Sequence of chain 1.C:
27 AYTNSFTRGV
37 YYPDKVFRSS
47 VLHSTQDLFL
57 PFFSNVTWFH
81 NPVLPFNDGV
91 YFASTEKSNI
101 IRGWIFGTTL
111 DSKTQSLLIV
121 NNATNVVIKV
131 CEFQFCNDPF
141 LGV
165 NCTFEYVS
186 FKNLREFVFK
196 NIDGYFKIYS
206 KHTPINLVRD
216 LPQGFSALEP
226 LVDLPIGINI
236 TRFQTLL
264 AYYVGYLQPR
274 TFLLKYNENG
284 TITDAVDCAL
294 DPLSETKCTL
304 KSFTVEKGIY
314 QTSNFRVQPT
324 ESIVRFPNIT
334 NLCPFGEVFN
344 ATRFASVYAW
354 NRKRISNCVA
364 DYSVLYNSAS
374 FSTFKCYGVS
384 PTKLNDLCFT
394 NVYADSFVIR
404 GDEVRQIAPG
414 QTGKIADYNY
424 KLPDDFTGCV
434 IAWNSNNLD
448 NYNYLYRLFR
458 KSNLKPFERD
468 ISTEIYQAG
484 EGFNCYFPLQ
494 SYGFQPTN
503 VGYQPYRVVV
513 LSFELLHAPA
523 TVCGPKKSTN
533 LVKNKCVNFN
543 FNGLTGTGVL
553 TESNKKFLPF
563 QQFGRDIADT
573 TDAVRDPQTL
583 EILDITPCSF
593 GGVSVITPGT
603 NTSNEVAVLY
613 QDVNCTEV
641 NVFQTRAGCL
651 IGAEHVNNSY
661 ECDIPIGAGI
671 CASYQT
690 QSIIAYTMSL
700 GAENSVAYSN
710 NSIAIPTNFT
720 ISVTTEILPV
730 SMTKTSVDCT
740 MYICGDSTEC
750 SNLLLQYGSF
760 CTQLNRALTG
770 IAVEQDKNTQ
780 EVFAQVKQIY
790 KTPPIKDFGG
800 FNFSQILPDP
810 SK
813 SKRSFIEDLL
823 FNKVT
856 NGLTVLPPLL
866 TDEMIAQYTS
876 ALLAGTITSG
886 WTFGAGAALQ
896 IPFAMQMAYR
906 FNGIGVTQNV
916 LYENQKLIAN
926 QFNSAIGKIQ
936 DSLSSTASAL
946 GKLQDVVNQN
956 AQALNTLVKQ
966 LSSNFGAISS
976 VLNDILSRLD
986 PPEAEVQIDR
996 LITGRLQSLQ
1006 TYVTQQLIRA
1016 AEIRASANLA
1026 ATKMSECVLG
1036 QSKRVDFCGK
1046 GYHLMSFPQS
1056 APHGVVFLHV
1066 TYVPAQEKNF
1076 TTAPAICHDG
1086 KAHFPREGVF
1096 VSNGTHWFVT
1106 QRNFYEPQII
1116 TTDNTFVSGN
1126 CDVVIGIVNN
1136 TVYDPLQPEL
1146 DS

Binding-site contacts:
Ligand atom N2 contacts residue ASN234 of chain 1.C at 2.9 Å (h-bond).
Ligand atom C7 contacts residue ASN234 of chain 1.C at 3.9 Å.
Ligand atom C2 contacts residue ASN234 of chain 1.C at 2.4 Å.
Ligand atom C1 contacts residue ASN234 of chain 1.C at 1.4 Å.
Ligand atom O7 contacts residue ASN234 of chain 1.C at 4.5 Å.
Ligand atom C5 contacts residue ASN234 of chain 1.C at 3.6 Å.
Ligand atom O7 contacts residue THR114 of chain 1.C at 3.5 Å.
Ligand atom O5 contacts residue ASN234 of chain 1.C at 2.3 Å (h-bond).
Ligand atom C3 contacts residue ASN234 of chain 1.C at 3.8 Å.
Ligand atom C8 contacts residue ILE233 of chain 1.C at 4.2 Å (hydrophobic).
Ligand atom C7 contacts residue THR114 of chain 1.C at 4.5 Å.
Ligand atom C4 contacts residue ASN234 of chain 1.C at 4.2 Å.

This small molecule binds to this protein.
Small molecule (SMILES): CC(=O)N[C@@H]1[C@@H](O)[C@H](O)[C@@H](CO)O[C@H]1O